Sequence of chain 1.K:
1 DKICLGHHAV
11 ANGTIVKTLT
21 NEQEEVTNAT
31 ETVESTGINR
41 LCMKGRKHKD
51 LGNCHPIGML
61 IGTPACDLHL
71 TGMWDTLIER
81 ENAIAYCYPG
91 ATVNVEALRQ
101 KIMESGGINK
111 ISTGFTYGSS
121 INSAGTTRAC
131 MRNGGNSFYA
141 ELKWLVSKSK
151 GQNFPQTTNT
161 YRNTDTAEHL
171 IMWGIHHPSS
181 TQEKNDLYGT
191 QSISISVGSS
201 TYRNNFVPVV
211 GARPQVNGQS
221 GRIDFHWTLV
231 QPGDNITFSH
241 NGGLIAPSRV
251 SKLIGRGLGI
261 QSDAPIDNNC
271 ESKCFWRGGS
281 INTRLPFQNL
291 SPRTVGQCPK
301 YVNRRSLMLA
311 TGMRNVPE

A protein and the small-molecule ligand that binds it are described below.
Small molecule (SMILES): CC(=O)N[C@@H]1[C@@H](O)[C@H](O)[C@@H](CO)O[C@H]1O

Sequence of chain 1.J:
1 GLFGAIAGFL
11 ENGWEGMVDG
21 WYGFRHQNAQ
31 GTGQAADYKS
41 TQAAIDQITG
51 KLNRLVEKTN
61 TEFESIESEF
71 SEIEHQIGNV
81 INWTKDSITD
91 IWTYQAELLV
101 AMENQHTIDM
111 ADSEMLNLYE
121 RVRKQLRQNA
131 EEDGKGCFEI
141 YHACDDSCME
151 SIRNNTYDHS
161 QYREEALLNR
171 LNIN

Binding-site contacts:
Ligand atom O5 contacts residue ASN82 of chain 1.J at 2.4 Å (h-bond).
Ligand atom C8 contacts residue GLY78 of chain 1.J at 4.2 Å.
Ligand atom C2 contacts residue ASN82 of chain 1.J at 2.4 Å.
Ligand atom C7 contacts residue ASN79 of chain 1.J at 3.2 Å.
Ligand atom O7 contacts residue GLU104 of chain 1.K at 3.1 Å (salt-bridge).
Ligand atom O7 contacts residue ASN82 of chain 1.J at 3.9 Å.
Ligand atom C8 contacts residue ASN79 of chain 1.J at 3.3 Å.
Ligand atom C8 contacts residue HIS75 of chain 1.J at 3.5 Å.
Ligand atom N2 contacts residue ASN79 of chain 1.J at 4.2 Å.
Ligand atom C4 contacts residue ASN82 of chain 1.J at 4.2 Å.
Ligand atom C1 contacts residue ASN82 of chain 1.J at 1.4 Å.
Ligand atom C5 contacts residue ASN82 of chain 1.J at 3.7 Å.
Ligand atom C7 contacts residue ASN82 of chain 1.J at 3.6 Å.
Ligand atom C3 contacts residue ASN82 of chain 1.J at 3.7 Å.
Ligand atom C7 contacts residue HIS75 of chain 1.J at 4.3 Å.
Ligand atom C7 contacts residue GLU104 of chain 1.K at 4.2 Å.
Ligand atom O7 contacts residue HIS75 of chain 1.J at 4.3 Å.
Ligand atom N2 contacts residue ASN82 of chain 1.J at 2.8 Å (h-bond).
Ligand atom O7 contacts residue ASN79 of chain 1.J at 3.0 Å (h-bond).